Sequence of chain 1.A:
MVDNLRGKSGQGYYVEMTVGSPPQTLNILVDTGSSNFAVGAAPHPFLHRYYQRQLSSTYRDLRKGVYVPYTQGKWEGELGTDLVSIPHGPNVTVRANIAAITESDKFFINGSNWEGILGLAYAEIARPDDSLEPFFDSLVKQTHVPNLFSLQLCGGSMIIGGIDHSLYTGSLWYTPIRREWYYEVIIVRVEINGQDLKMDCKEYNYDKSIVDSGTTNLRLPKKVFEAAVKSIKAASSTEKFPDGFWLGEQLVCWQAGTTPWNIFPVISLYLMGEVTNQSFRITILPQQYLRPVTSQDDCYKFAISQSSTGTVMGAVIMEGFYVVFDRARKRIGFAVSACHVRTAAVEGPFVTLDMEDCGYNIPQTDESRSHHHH

Binding-site contacts:
Ligand atom C21 contacts residue ALA341 of chain 1.A at 3.6 Å (hydrophobic).
Ligand atom CL1 contacts residue LYS81 of chain 1.A at 3.2 Å.
Ligand atom C6 contacts residue GLN79 of chain 1.A at 3.8 Å.
Ligand atom CL1 contacts residue GLY80 of chain 1.A at 3.4 Å.
Ligand atom C20 contacts residue GLY19 of chain 1.A at 3.4 Å.
Ligand atom C19 contacts residue GLY236 of chain 1.A at 3.2 Å.
Ligand atom O36 contacts residue THR238 of chain 1.A at 3.3 Å (h-bond).
Ligand atom C27 contacts residue LEU36 of chain 1.A at 3.7 Å (hydrophobic).
Ligand atom C2 contacts residue PHE114 of chain 1.A at 3.5 Å (hydrophobic).
Ligand atom N25 contacts residue PHE114 of chain 1.A at 3.5 Å (h-bond).
Ligand atom N26 contacts residue LYS113 of chain 1.A at 3.8 Å.
Ligand atom C3 contacts residue TYR77 of chain 1.A at 3.7 Å (hydrophobic).
Ligand atom C14 contacts residue GLY236 of chain 1.A at 3.3 Å.
Ligand atom C16 contacts residue TRP121 of chain 1.A at 3.4 Å (hydrophobic).
Ligand atom C16 contacts residue ILE116 of chain 1.A at 3.8 Å (hydrophobic).
Ligand atom C28 contacts residue ASP38 of chain 1.A at 3.7 Å.
Ligand atom O36 contacts residue ASN239 of chain 1.A at 3.0 Å (h-bond).
Ligand atom C32 contacts residue THR237 of chain 1.A at 3.6 Å.
Ligand atom N25 contacts residue ILE116 of chain 1.A at 3.6 Å.
Ligand atom C24 contacts residue PHE114 of chain 1.A at 3.0 Å (hydrophobic).
Ligand atom C1 contacts residue TYR77 of chain 1.A at 3.8 Å (hydrophobic).
Ligand atom C12 contacts residue GLY236 of chain 1.A at 3.8 Å.
Ligand atom N25 contacts residue LYS113 of chain 1.A at 2.9 Å (salt-bridge).
Ligand atom C2 contacts residue TYR77 of chain 1.A at 3.4 Å (hydrophobic).
Ligand atom N11 contacts residue GLY236 of chain 1.A at 3.0 Å (h-bond).
Ligand atom N31 contacts residue THR238 of chain 1.A at 3.1 Å (h-bond).
Ligand atom N31 contacts residue THR237 of chain 1.A at 3.8 Å.
Ligand atom C9 contacts residue TYR77 of chain 1.A at 3.4 Å (hydrophobic).
Ligand atom O36 contacts residue THR237 of chain 1.A at 3.6 Å.
Ligand atom C28 contacts residue GLY236 of chain 1.A at 3.4 Å.
Ligand atom S17 contacts residue GLN18 of chain 1.A at 3.6 Å (h-bond).
Ligand atom C21 contacts residue SER235 of chain 1.A at 3.5 Å.
Ligand atom C21 contacts residue THR237 of chain 1.A at 3.7 Å.
Ligand atom C18 contacts residue GLY236 of chain 1.A at 3.7 Å.
Ligand atom C32 contacts residue THR238 of chain 1.A at 3.6 Å.
Ligand atom C19 contacts residue THR238 of chain 1.A at 3.4 Å.
Ligand atom C21 contacts residue SER16 of chain 1.A at 3.3 Å.
Ligand atom C24 contacts residue ILE116 of chain 1.A at 3.7 Å (hydrophobic).
Ligand atom CL1 contacts residue TYR77 of chain 1.A at 3.8 Å.
Ligand atom C6 contacts residue LYS113 of chain 1.A at 3.5 Å.

A protein and the small-molecule ligand that binds it are described below.
Small molecule (SMILES): CCCc1scc(-c2cn[nH]c2)c1C[C@H](/N=C1\NC(C)(C)Cc2cc(Cl)ccc21)C1=NC(=O)CC=N1